Sequence of chain 1.G:
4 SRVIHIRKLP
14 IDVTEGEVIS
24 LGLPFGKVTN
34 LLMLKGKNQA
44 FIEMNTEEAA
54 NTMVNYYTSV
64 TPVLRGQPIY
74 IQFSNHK

Binding-site contacts:
Ligand atom CB contacts residue GLU18 of chain 1.G at 3.8 Å.
Ligand atom N contacts residue ILE22 of chain 1.G at 3.7 Å.
Ligand atom CG contacts residue ILE22 of chain 1.G at 3.8 Å (hydrophobic).
Ligand atom CD1 contacts residue ASN33 of chain 1.G at 3.9 Å.
Ligand atom CG contacts residue GLU18 of chain 1.G at 3.9 Å.
Ligand atom C contacts residue NH21 of chain 1.SA at 3.4 Å.
Ligand atom CG1 contacts residue ILE22 of chain 1.G at 4.1 Å (hydrophobic).
Ligand atom N contacts residue NH21 of chain 1.SA at 3.2 Å (h-bond).
Ligand atom O contacts residue NH21 of chain 1.SA at 3.0 Å (h-bond).
Ligand atom O contacts residue NH21 of chain 1.SA at 2.2 Å (h-bond).
Ligand atom NE contacts residue GLU18 of chain 1.G at 4.2 Å.
Ligand atom CD1 contacts residue THR32 of chain 1.G at 4.2 Å.
Ligand atom CB contacts residue LEU26 of chain 1.G at 3.6 Å (hydrophobic).
Ligand atom CD contacts residue GLU18 of chain 1.G at 3.4 Å.
Ligand atom NH1 contacts residue GLU18 of chain 1.G at 2.8 Å (salt-bridge).
Ligand atom C contacts residue ILE22 of chain 1.G at 4.0 Å (hydrophobic).
Ligand atom CB contacts residue LEU34 of chain 1.G at 3.9 Å (hydrophobic).
Ligand atom CA contacts residue ILE22 of chain 1.G at 4.0 Å (hydrophobic).
Ligand atom CG2 contacts residue LEU26 of chain 1.G at 3.9 Å (hydrophobic).
Ligand atom CD2 contacts residue ASN33 of chain 1.G at 3.8 Å.
Ligand atom CG2 contacts residue ILE22 of chain 1.G at 3.6 Å (hydrophobic).
Ligand atom N contacts residue GLU18 of chain 1.G at 4.0 Å.
Ligand atom CB contacts residue ILE22 of chain 1.G at 3.7 Å (hydrophobic).
Ligand atom O contacts residue ILE22 of chain 1.G at 4.2 Å.
Ligand atom CB contacts residue GLY19 of chain 1.G at 3.9 Å.
Ligand atom CZ contacts residue GLU18 of chain 1.G at 4.1 Å.
Ligand atom O contacts residue GLU18 of chain 1.G at 4.2 Å.
Ligand atom C contacts residue NH21 of chain 1.SA at 1.5 Å.
Ligand atom CD2 contacts residue VAL31 of chain 1.G at 4.0 Å (hydrophobic).
Ligand atom CG contacts residue MET36 of chain 1.G at 4.1 Å (hydrophobic).
Ligand atom CA contacts residue GLU18 of chain 1.G at 4.1 Å.
Ligand atom CB contacts residue NH21 of chain 1.SA at 3.9 Å.
Ligand atom OD1 contacts residue VAL31 of chain 1.G at 4.3 Å.
Ligand atom CB contacts residue GLU18 of chain 1.G at 3.8 Å.
Ligand atom OD1 contacts residue GLU18 of chain 1.G at 2.7 Å (salt-bridge).
Ligand atom CD1 contacts residue LEU34 of chain 1.G at 4.1 Å (hydrophobic).
Ligand atom C contacts residue GLU18 of chain 1.G at 4.1 Å.
Ligand atom CD2 contacts residue THR32 of chain 1.G at 3.7 Å.
Ligand atom CA contacts residue NH21 of chain 1.SA at 2.7 Å.
Ligand atom OD1 contacts residue MET36 of chain 1.G at 3.5 Å.

This small molecule binds to this protein.
Small molecule (SMILES): CC(C)C[C@@H]1NC(=O)[C@H](C)NC(=O)[C@]2(CCCCCCCC[C@](C)(C(=O)N[C@H](C(=O)N[C@H](C=O)CC(N)=O)C(C)C)NC(=O)[C@H](CCC(N)=O)NC1=O)CCCCCCCC[C@](C)(NC(=O)[C@H](CCC(N)=O)NC(=O)[C@@H](N)CC(N)=O)C(=O)N[C@@H](CCCN=C(N)N)C(=O)N[C@@H](C)C(=O)N[C@@H](CCC(N)=O)C(=O)N2